Binding-site contacts:
Ligand atom C2 contacts residue THR1095 of chain 1.C at 3.9 Å.
Ligand atom N2 contacts residue ASN1093 of chain 1.C at 2.8 Å (h-bond).
Ligand atom C6 contacts residue HIS1096 of chain 1.C at 4.1 Å.
Ligand atom O4 contacts residue HIS1096 of chain 1.C at 3.7 Å.
Ligand atom C4 contacts residue HIS1096 of chain 1.C at 4.0 Å.
Ligand atom N2 contacts residue THR1095 of chain 1.C at 3.5 Å (h-bond).
Ligand atom C2 contacts residue HIS1096 of chain 1.C at 4.5 Å.
Ligand atom C5 contacts residue HIS1096 of chain 1.C at 3.4 Å.
Ligand atom C1 contacts residue HIS1096 of chain 1.C at 3.9 Å.
Ligand atom C1 contacts residue PHE1098 of chain 1.C at 4.4 Å (hydrophobic).
Ligand atom C2 contacts residue ASN1093 of chain 1.C at 2.4 Å.
Ligand atom C6 contacts residue PHE1098 of chain 1.C at 3.4 Å (hydrophobic).
Ligand atom O5 contacts residue ASN1093 of chain 1.C at 2.4 Å (h-bond).
Ligand atom C1 contacts residue THR1095 of chain 1.C at 3.9 Å.
Ligand atom C1 contacts residue ASN1093 of chain 1.C at 1.4 Å.
Ligand atom O6 contacts residue PHE1098 of chain 1.C at 4.2 Å.
Ligand atom C3 contacts residue ASN1093 of chain 1.C at 3.8 Å.
Ligand atom O5 contacts residue PHE1098 of chain 1.C at 3.5 Å.
Ligand atom C4 contacts residue ASN1093 of chain 1.C at 4.2 Å.
Ligand atom C8 contacts residue ASN1093 of chain 1.C at 4.3 Å.
Ligand atom O7 contacts residue ASN1093 of chain 1.C at 3.6 Å.
Ligand atom C7 contacts residue ASN1093 of chain 1.C at 3.4 Å.
Ligand atom C3 contacts residue HIS1096 of chain 1.C at 3.9 Å.
Ligand atom C5 contacts residue ASN1093 of chain 1.C at 3.7 Å.
Ligand atom C3 contacts residue THR1095 of chain 1.C at 3.8 Å.
Ligand atom O5 contacts residue HIS1096 of chain 1.C at 4.0 Å.
Ligand atom C5 contacts residue PHE1098 of chain 1.C at 4.0 Å (hydrophobic).

Sequence of chain 1.C:
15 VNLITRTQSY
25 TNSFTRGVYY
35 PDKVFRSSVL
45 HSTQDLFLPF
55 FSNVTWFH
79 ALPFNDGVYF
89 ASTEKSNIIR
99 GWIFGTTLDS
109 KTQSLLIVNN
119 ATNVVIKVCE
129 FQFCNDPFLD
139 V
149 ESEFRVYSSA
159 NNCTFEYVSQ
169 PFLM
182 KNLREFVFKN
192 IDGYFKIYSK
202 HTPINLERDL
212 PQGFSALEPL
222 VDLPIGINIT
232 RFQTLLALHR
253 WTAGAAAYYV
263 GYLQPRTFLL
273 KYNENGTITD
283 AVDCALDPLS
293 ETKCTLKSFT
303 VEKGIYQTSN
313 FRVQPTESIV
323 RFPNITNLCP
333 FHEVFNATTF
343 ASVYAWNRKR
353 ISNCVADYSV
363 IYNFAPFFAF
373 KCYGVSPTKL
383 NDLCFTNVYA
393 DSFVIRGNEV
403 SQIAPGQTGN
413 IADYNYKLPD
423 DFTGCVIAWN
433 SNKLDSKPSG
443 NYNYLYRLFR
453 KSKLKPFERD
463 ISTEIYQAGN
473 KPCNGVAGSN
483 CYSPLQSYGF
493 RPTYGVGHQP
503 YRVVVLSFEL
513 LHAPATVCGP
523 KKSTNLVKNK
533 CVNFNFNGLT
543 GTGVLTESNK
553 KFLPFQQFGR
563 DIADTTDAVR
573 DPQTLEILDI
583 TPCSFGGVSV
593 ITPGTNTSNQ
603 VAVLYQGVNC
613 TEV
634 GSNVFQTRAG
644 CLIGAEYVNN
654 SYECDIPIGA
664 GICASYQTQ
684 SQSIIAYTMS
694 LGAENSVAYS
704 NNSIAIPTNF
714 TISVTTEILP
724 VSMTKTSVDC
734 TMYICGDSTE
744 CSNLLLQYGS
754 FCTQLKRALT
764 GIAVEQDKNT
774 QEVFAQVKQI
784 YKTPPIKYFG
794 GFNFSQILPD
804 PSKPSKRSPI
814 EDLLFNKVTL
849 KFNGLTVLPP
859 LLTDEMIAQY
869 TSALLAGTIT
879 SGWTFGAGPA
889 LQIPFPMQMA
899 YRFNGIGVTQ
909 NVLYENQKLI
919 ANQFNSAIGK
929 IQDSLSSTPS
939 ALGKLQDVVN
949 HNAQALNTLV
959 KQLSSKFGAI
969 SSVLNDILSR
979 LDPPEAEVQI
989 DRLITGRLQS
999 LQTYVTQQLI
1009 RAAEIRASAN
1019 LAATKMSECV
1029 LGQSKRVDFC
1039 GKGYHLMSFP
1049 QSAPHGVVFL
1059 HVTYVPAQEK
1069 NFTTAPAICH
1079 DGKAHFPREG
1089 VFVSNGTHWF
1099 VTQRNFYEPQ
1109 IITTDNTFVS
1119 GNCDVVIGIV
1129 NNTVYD

This small molecule binds to this protein.
Small molecule (SMILES): CC(=O)N[C@@H]1[C@@H](O)[C@H](O)[C@@H](CO)O[C@H]1O